Sequence of chain 1.B:
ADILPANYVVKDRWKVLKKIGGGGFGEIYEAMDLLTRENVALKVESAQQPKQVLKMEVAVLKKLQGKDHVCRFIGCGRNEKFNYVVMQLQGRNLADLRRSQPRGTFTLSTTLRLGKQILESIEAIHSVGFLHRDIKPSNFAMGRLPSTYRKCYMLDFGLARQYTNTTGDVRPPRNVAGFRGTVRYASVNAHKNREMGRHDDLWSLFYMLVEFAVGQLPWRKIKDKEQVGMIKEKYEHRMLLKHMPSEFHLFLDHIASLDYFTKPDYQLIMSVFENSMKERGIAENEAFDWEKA

This small molecule binds to this protein.
Small molecule (SMILES): COC(=O)c1cc(Nc2ncnc3[nH]ccc23)ccc1Br

Binding-site contacts:
Ligand atom N20 contacts residue GLN134 of chain 1.B at 2.8 Å (h-bond).
Ligand atom C19 contacts residue GLN134 of chain 1.B at 3.7 Å.
Ligand atom C8 contacts residue ILE72 of chain 1.B at 3.9 Å (hydrophobic).
Ligand atom C3 contacts residue ASN183 of chain 1.B at 4.0 Å.
Ligand atom N17 contacts residue LEU133 of chain 1.B at 3.8 Å.
Ligand atom C14 contacts residue LEU199 of chain 1.B at 3.9 Å (hydrophobic).
Ligand atom C13 contacts residue LEU199 of chain 1.B at 3.8 Å (hydrophobic).
Ligand atom C1 contacts residue PHE69 of chain 1.B at 3.6 Å (hydrophobic).
Ligand atom N17 contacts residue CYS115 of chain 1.B at 3.6 Å (h-bond).
Ligand atom C7 contacts residue ILE72 of chain 1.B at 3.7 Å (hydrophobic).
Ligand atom C15 contacts residue LEU199 of chain 1.B at 3.7 Å (hydrophobic).
Ligand atom C6 contacts residue ILE72 of chain 1.B at 3.7 Å (hydrophobic).
Ligand atom N20 contacts residue LEU133 of chain 1.B at 3.7 Å.
Ligand atom C19 contacts residue LEU199 of chain 1.B at 3.9 Å (hydrophobic).
Ligand atom C16 contacts residue ALA85 of chain 1.B at 3.7 Å (hydrophobic).
Ligand atom N22 contacts residue LEU199 of chain 1.B at 3.9 Å.
Ligand atom C16 contacts residue MET131 of chain 1.B at 3.5 Å (hydrophobic).
Ligand atom C15 contacts residue ALA85 of chain 1.B at 4.0 Å (hydrophobic).
Ligand atom C21 contacts residue GLN134 of chain 1.B at 3.8 Å.
Ligand atom O2 contacts residue GLY66 of chain 1.B at 3.6 Å.
Ligand atom C16 contacts residue CYS115 of chain 1.B at 3.5 Å (hydrophobic).
Ligand atom N12 contacts residue ILE72 of chain 1.B at 3.8 Å.
Ligand atom C16 contacts residue GLN132 of chain 1.B at 3.2 Å.
Ligand atom C9 contacts residue ILE72 of chain 1.B at 4.0 Å (hydrophobic).
Ligand atom BR contacts residue GLY66 of chain 1.B at 3.7 Å.
Ligand atom C9 contacts residue ILE64 of chain 1.B at 3.6 Å (hydrophobic).
Ligand atom C10 contacts residue ILE72 of chain 1.B at 4.0 Å (hydrophobic).
Ligand atom C15 contacts residue MET131 of chain 1.B at 3.7 Å (hydrophobic).
Ligand atom N17 contacts residue ALA85 of chain 1.B at 3.6 Å.
Ligand atom N12 contacts residue LEU199 of chain 1.B at 4.0 Å.
Ligand atom N17 contacts residue GLN134 of chain 1.B at 3.9 Å.
Ligand atom O4 contacts residue SER182 of chain 1.B at 4.0 Å.
Ligand atom C5 contacts residue ILE72 of chain 1.B at 3.9 Å (hydrophobic).
Ligand atom N17 contacts residue GLN132 of chain 1.B at 2.6 Å (h-bond).
Ligand atom C19 contacts residue GLN132 of chain 1.B at 3.8 Å.
Ligand atom C19 contacts residue ALA85 of chain 1.B at 3.8 Å (hydrophobic).
Ligand atom O4 contacts residue ASN183 of chain 1.B at 2.9 Å (h-bond).
Ligand atom N22 contacts residue ILE64 of chain 1.B at 3.9 Å.
Ligand atom C21 contacts residue LEU133 of chain 1.B at 4.0 Å (hydrophobic).
Ligand atom C1 contacts residue ASP200 of chain 1.B at 3.4 Å.